Sequence of chain 1.A:
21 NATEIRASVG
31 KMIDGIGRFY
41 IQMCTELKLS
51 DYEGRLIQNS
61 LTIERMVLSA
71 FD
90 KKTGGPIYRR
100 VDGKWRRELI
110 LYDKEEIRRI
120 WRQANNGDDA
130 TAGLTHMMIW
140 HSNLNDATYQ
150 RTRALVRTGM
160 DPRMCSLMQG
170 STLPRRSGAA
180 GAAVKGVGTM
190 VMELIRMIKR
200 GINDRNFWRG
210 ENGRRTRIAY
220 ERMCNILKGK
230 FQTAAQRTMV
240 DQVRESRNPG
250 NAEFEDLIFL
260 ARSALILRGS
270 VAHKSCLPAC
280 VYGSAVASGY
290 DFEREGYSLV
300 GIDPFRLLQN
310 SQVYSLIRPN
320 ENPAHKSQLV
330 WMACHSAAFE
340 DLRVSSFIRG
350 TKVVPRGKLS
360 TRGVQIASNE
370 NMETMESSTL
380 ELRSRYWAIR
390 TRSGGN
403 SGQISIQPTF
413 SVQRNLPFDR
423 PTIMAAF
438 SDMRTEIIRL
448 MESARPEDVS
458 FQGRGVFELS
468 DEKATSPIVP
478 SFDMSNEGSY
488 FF

Binding-site contacts:
Ligand atom CAN contacts residue TYR289 of chain 1.A at 3.4 Å (hydrophobic).
Ligand atom CAK contacts residue ALA284 of chain 1.A at 4.5 Å (hydrophobic).
Ligand atom CAG contacts residue ASN309 of chain 1.A at 4.0 Å.
Ligand atom CAA contacts residue TYR289 of chain 1.A at 3.6 Å (hydrophobic).
Ligand atom CAA contacts residue LEU306 of chain 1.A at 4.1 Å (hydrophobic).
Ligand atom CAK contacts residue TYR289 of chain 1.A at 3.7 Å (hydrophobic).
Ligand atom CAZ contacts residue ASN309 of chain 1.A at 4.0 Å.
Ligand atom CAA contacts residue ARG305 of chain 1.A at 3.1 Å.
Ligand atom CAI contacts residue ASN309 of chain 1.A at 3.8 Å.
Ligand atom CAM contacts residue ARG305 of chain 1.A at 3.6 Å.
Ligand atom CAJ contacts residue LEU306 of chain 1.A at 4.2 Å (hydrophobic).
Ligand atom CAY contacts residue ASN309 of chain 1.A at 3.8 Å.
Ligand atom CBF contacts residue ARG305 of chain 1.A at 3.6 Å.
Ligand atom CAN contacts residue LEU306 of chain 1.A at 4.1 Å (hydrophobic).
Ligand atom CAH contacts residue ASN309 of chain 1.A at 4.1 Å.
Ligand atom CBC contacts residue TYR289 of chain 1.A at 4.3 Å (hydrophobic).
Ligand atom CAJ contacts residue ASN309 of chain 1.A at 3.4 Å.
Ligand atom CAK contacts residue LEU306 of chain 1.A at 4.2 Å (hydrophobic).
Ligand atom CAC contacts residue ARG305 of chain 1.A at 3.4 Å.
Ligand atom CAB contacts residue LEU306 of chain 1.A at 3.7 Å (hydrophobic).
Ligand atom CAB contacts residue ASN309 of chain 1.A at 4.0 Å.
Ligand atom CAB contacts residue ARG305 of chain 1.A at 3.0 Å.
Ligand atom CBA contacts residue ASN309 of chain 1.A at 4.4 Å.
Ligand atom CBC contacts residue LEU306 of chain 1.A at 4.0 Å (hydrophobic).
Ligand atom CBF contacts residue TYR289 of chain 1.A at 4.1 Å (hydrophobic).
Ligand atom CAF contacts residue ASN309 of chain 1.A at 3.9 Å.
Ligand atom CBA contacts residue LEU306 of chain 1.A at 4.3 Å (hydrophobic).
Ligand atom NAT contacts residue ASN309 of chain 1.A at 4.3 Å.
Ligand atom CBC contacts residue ARG305 of chain 1.A at 4.4 Å.
Ligand atom CAC contacts residue TYR289 of chain 1.A at 3.5 Å (hydrophobic).
Ligand atom CAM contacts residue ASN309 of chain 1.A at 3.4 Å.
Ligand atom CBF contacts residue LEU306 of chain 1.A at 4.4 Å (hydrophobic).
Ligand atom CAA contacts residue ASP302 of chain 1.A at 4.5 Å.
Ligand atom CAM contacts residue LEU306 of chain 1.A at 4.0 Å (hydrophobic).
Ligand atom OAD contacts residue SER287 of chain 1.A at 3.9 Å.
Ligand atom NAS contacts residue ASN309 of chain 1.A at 4.2 Å.
Ligand atom OAD contacts residue ALA284 of chain 1.A at 3.7 Å.
Ligand atom CAJ contacts residue ARG305 of chain 1.A at 4.5 Å.

The protein below binds the small molecule below.
Small molecule (SMILES): CC(C)(C)c1ccc(C(=O)Nc2ccc(NC(=O)c3ccc4c(c3)OCCO4)cc2)cc1